Sequence of chain 1.F:
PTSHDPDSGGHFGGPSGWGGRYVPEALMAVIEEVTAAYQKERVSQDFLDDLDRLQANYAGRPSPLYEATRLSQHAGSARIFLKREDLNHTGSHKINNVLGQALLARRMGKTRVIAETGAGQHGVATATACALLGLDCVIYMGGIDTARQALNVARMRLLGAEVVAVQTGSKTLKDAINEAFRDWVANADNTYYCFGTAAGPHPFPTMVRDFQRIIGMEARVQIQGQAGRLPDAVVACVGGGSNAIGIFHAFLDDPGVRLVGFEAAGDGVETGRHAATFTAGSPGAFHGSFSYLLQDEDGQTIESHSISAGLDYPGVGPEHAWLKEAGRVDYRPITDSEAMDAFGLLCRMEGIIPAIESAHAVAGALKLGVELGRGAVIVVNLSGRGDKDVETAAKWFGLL

Binding-site contacts:
Ligand atom OP1 contacts residue HIS100 of chain 1.F at 3.2 Å (h-bond).
Ligand atom C2A contacts residue GLU364 of chain 1.F at 3.7 Å.
Ligand atom C6 contacts residue SER390 of chain 1.F at 3.4 Å.
Ligand atom C2A contacts residue GLY391 of chain 1.F at 3.6 Å.
Ligand atom OXT contacts residue THR124 of chain 1.F at 2.7 Å (h-bond).
Ligand atom C4A contacts residue LYS101 of chain 1.F at 3.5 Å.
Ligand atom O contacts residue ALA126 of chain 1.F at 3.5 Å (h-bond).
Ligand atom C contacts residue HIS129 of chain 1.F at 3.5 Å.
Ligand atom P contacts residue LYS101 of chain 1.F at 3.6 Å.
Ligand atom N1 contacts residue SER390 of chain 1.F at 2.8 Å (h-bond).
Ligand atom O contacts residue HIS129 of chain 1.F at 2.9 Å (h-bond).
Ligand atom CA contacts residue LYS101 of chain 1.F at 3.5 Å.
Ligand atom OP4 contacts residue LYS101 of chain 1.F at 3.1 Å (salt-bridge).
Ligand atom OP2 contacts residue SER249 of chain 1.F at 2.5 Å (h-bond).
Ligand atom OP2 contacts residue LYS101 of chain 1.F at 3.1 Å (salt-bridge).
Ligand atom OP3 contacts residue GLY246 of chain 1.F at 2.7 Å (h-bond).
Ligand atom P contacts residue SER249 of chain 1.F at 3.2 Å.
Ligand atom C4A contacts residue GLY317 of chain 1.F at 3.5 Å.
Ligand atom O contacts residue THR124 of chain 1.F at 3.4 Å (h-bond).
Ligand atom C contacts residue ALA126 of chain 1.F at 3.6 Å (hydrophobic).
Ligand atom OP1 contacts residue ASN250 of chain 1.F at 2.5 Å (h-bond).
Ligand atom OP3 contacts residue SER249 of chain 1.F at 3.7 Å.
Ligand atom OP2 contacts residue THR204 of chain 1.F at 2.6 Å (h-bond).
Ligand atom N1 contacts residue HIS100 of chain 1.F at 3.6 Å.
Ligand atom O contacts residue GLY127 of chain 1.F at 3.2 Å (h-bond).
Ligand atom C contacts residue THR124 of chain 1.F at 3.4 Å.
Ligand atom OXT contacts residue GLY125 of chain 1.F at 3.0 Å (h-bond).
Ligand atom OP2 contacts residue GLY248 of chain 1.F at 3.3 Å (h-bond).
Ligand atom N contacts residue LYS101 of chain 1.F at 3.5 Å.
Ligand atom C6 contacts residue GLU364 of chain 1.F at 3.6 Å.
Ligand atom C6 contacts residue HIS100 of chain 1.F at 3.6 Å.
Ligand atom O contacts residue GLN128 of chain 1.F at 2.8 Å (h-bond).
Ligand atom N1 contacts residue GLU364 of chain 1.F at 3.4 Å.
Ligand atom OXT contacts residue HIS129 of chain 1.F at 3.3 Å.
Ligand atom OP3 contacts residue GLY247 of chain 1.F at 3.2 Å (h-bond).
Ligand atom P contacts residue GLY248 of chain 1.F at 3.5 Å.
Ligand atom OP1 contacts residue SER249 of chain 1.F at 2.8 Å (h-bond).
Ligand atom O3A contacts residue GLN128 of chain 1.F at 3.4 Å.
Ligand atom OP3 contacts residue GLY248 of chain 1.F at 2.8 Å (h-bond).
Ligand atom C contacts residue GLY125 of chain 1.F at 3.7 Å.

A small-molecule ligand and the protein it binds are described below.
Small molecule (SMILES): C=C(NCc1c(COP(=O)(O)O)cnc(C)c1O)C(=O)O